Binding-site contacts:
Ligand atom C4 contacts residue TYR106 of chain 1.A at 4.0 Å (hydrophobic).
Ligand atom C12 contacts residue ASN70 of chain 1.A at 3.3 Å.
Ligand atom N2 contacts residue MET260 of chain 1.A at 3.9 Å.
Ligand atom C7 contacts residue GLY230 of chain 1.A at 4.0 Å.
Ligand atom C9 contacts residue TYR106 of chain 1.A at 4.1 Å (hydrophobic).
Ligand atom C5 contacts residue GLY230 of chain 1.A at 4.0 Å.
Ligand atom O1 contacts residue GLY229 of chain 1.A at 3.5 Å.
Ligand atom C2 contacts residue MET260 of chain 1.A at 4.0 Å (hydrophobic).
Ligand atom N4 contacts residue LEU231 of chain 1.A at 2.5 Å (h-bond).
Ligand atom C6 contacts residue MET260 of chain 1.A at 3.4 Å (hydrophobic).
Ligand atom C10 contacts residue ASP280 of chain 1.A at 3.4 Å.
Ligand atom C10 contacts residue ASP102 of chain 1.A at 3.5 Å.
Ligand atom C11 contacts residue ASN70 of chain 1.A at 3.6 Å.
Ligand atom N2 contacts residue ASP156 of chain 1.A at 3.6 Å (salt-bridge).
Ligand atom S1 contacts residue ASP280 of chain 1.A at 3.4 Å (salt-bridge).
Ligand atom C3 contacts residue MET260 of chain 1.A at 4.0 Å (hydrophobic).
Ligand atom O1 contacts residue GLY230 of chain 1.A at 2.9 Å (h-bond).
Ligand atom N2 contacts residue SER103 of chain 1.A at 4.1 Å.
Ligand atom C10 contacts residue ASN70 of chain 1.A at 4.1 Å.
Ligand atom S1 contacts residue GLY261 of chain 1.A at 3.8 Å.
Ligand atom C6 contacts residue LEU231 of chain 1.A at 3.6 Å (hydrophobic).
Ligand atom N2 contacts residue TYR106 of chain 1.A at 3.8 Å.
Ligand atom C1 contacts residue MET260 of chain 1.A at 3.7 Å (hydrophobic).
Ligand atom C10 contacts residue LEU68 of chain 1.A at 3.8 Å (hydrophobic).
Ligand atom O1 contacts residue GLN203 of chain 1.A at 3.4 Å (h-bond).
Ligand atom N3 contacts residue MET260 of chain 1.A at 3.7 Å.
Ligand atom C8 contacts residue MET260 of chain 1.A at 3.8 Å (hydrophobic).
Ligand atom C8 contacts residue TYR106 of chain 1.A at 3.7 Å (hydrophobic).
Ligand atom C5 contacts residue LEU231 of chain 1.A at 3.8 Å (hydrophobic).
Ligand atom N1 contacts residue ASP156 of chain 1.A at 3.7 Å.
Ligand atom C4 contacts residue MET260 of chain 1.A at 4.1 Å (hydrophobic).
Ligand atom C3 contacts residue TYR106 of chain 1.A at 3.9 Å (hydrophobic).
Ligand atom C1 contacts residue GLY261 of chain 1.A at 3.7 Å.
Ligand atom N4 contacts residue MET260 of chain 1.A at 3.2 Å (h-bond).
Ligand atom N1 contacts residue MET260 of chain 1.A at 4.0 Å.
Ligand atom N3 contacts residue TYR106 of chain 1.A at 3.6 Å.
Ligand atom C7 contacts residue CYS158 of chain 1.A at 3.7 Å (hydrophobic).
Ligand atom O1 contacts residue CYS158 of chain 1.A at 3.3 Å (h-bond).
Ligand atom C11 contacts residue ASP102 of chain 1.A at 3.5 Å.
Ligand atom N4 contacts residue ALA232 of chain 1.A at 3.7 Å.

This small molecule binds to this protein.
Small molecule (SMILES): CCCSCc1cc(N)cc2c(=O)[nH]c(N)nc12

Sequence of chain 1.A:
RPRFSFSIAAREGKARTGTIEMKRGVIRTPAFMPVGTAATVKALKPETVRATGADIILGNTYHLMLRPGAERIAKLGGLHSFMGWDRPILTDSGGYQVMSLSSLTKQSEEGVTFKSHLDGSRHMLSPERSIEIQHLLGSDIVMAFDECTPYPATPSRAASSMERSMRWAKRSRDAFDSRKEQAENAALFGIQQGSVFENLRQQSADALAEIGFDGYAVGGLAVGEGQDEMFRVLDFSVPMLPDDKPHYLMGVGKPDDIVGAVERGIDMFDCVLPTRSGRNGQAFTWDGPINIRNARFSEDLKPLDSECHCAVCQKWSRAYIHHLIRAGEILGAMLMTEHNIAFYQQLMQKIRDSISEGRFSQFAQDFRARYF